Binding-site contacts:
Ligand atom CM3 contacts residue ASN212 of chain 43.A at 3.6 Å.
Ligand atom O1 contacts residue MET214 of chain 43.A at 3.3 Å.
Ligand atom F1 contacts residue LEU217 of chain 43.A at 3.3 Å.
Ligand atom CM6 contacts residue TYR144 of chain 43.A at 3.6 Å (hydrophobic).
Ligand atom O1 contacts residue LEU100 of chain 43.A at 3.7 Å.
Ligand atom C4 contacts residue LEU100 of chain 43.A at 3.7 Å (hydrophobic).
Ligand atom CM2 contacts residue ILE122 of chain 43.A at 3.5 Å (hydrophobic).
Ligand atom C3A contacts residue PHE179 of chain 43.A at 3.4 Å (hydrophobic).
Ligand atom F3 contacts residue MET143 of chain 43.A at 3.3 Å.
Ligand atom F1 contacts residue TYR142 of chain 43.A at 3.3 Å.
Ligand atom C5B contacts residue LEU181 of chain 43.A at 3.5 Å (hydrophobic).
Ligand atom C4B contacts residue LEU181 of chain 43.A at 3.8 Å (hydrophobic).
Ligand atom O1A contacts residue TYR144 of chain 43.A at 3.3 Å.
Ligand atom C4 contacts residue TYR190 of chain 43.A at 3.6 Å (hydrophobic).
Ligand atom C3A contacts residue TYR144 of chain 43.A at 3.7 Å (hydrophobic).
Ligand atom N3A contacts residue PHE179 of chain 43.A at 3.2 Å.
Ligand atom C1B contacts residue ILE98 of chain 43.A at 3.7 Å (hydrophobic).
Ligand atom F3 contacts residue ALA166 of chain 43.A at 3.2 Å.
Ligand atom N1A contacts residue PHE179 of chain 43.A at 3.6 Å.
Ligand atom C2A contacts residue TYR144 of chain 43.A at 3.6 Å (hydrophobic).
Ligand atom F3 contacts residue TYR144 of chain 43.A at 3.1 Å.
Ligand atom C1C contacts residue MET214 of chain 43.A at 3.5 Å (hydrophobic).
Ligand atom F2 contacts residue TYR142 of chain 43.A at 3.6 Å.
Ligand atom N2 contacts residue LEU100 of chain 43.A at 3.8 Å.
Ligand atom C2A contacts residue PHE179 of chain 43.A at 3.5 Å (hydrophobic).
Ligand atom C5B contacts residue TYR144 of chain 43.A at 3.7 Å (hydrophobic).
Ligand atom N3A contacts residue LEU217 of chain 43.A at 3.6 Å.
Ligand atom O1B contacts residue ILE98 of chain 43.A at 3.1 Å.
Ligand atom F1 contacts residue MET124 of chain 43.A at 3.5 Å.
Ligand atom F3 contacts residue TYR142 of chain 43.A at 2.6 Å.
Ligand atom F2 contacts residue VAL168 of chain 43.A at 2.9 Å.
Ligand atom CM6 contacts residue LEU184 of chain 43.A at 3.4 Å (hydrophobic).
Ligand atom C6B contacts residue LEU181 of chain 43.A at 3.5 Å (hydrophobic).
Ligand atom CM4 contacts residue TYR142 of chain 43.A at 3.5 Å (hydrophobic).
Ligand atom CM6 contacts residue MET214 of chain 43.A at 3.4 Å (hydrophobic).
Ligand atom F2 contacts residue PHE179 of chain 43.A at 3.6 Å.
Ligand atom C3 contacts residue LEU100 of chain 43.A at 3.6 Å (hydrophobic).
Ligand atom C1B contacts residue LEU181 of chain 43.A at 3.8 Å (hydrophobic).
Ligand atom CM3 contacts residue TYR190 of chain 43.A at 3.7 Å (hydrophobic).
Ligand atom N1A contacts residue TYR144 of chain 43.A at 3.3 Å.

Sequence of chain 43.C:
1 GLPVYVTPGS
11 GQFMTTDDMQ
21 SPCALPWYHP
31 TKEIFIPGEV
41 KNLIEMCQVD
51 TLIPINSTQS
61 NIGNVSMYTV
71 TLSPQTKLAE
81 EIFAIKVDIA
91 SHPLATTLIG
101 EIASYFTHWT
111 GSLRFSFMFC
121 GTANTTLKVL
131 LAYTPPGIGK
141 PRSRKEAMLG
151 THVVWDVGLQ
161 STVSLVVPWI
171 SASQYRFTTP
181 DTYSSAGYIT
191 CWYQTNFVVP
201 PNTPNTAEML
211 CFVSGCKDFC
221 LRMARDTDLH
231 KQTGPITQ

This small molecule binds to this protein.
Small molecule (SMILES): Cc1cc(CCCOc2c(C)cc(-c3noc(C(F)(F)F)n3)cc2C)on1

Sequence of chain 43.A:
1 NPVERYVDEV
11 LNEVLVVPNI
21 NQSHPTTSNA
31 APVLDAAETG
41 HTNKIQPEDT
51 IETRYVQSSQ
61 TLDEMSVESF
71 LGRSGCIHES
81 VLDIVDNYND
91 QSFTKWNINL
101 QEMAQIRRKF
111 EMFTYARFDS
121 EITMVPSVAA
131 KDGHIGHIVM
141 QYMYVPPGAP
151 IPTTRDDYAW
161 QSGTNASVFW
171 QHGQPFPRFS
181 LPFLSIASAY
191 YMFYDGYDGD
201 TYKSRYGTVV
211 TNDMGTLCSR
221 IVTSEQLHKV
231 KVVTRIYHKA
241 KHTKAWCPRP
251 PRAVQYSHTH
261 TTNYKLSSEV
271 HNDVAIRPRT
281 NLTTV